Binding-site contacts:
Ligand atom C2 contacts residue ASP61 of chain 1.B at 3.5 Å.
Ligand atom O2 contacts residue ASP61 of chain 1.B at 2.9 Å (salt-bridge).
Ligand atom O3 contacts residue ALA126 of chain 1.B at 3.1 Å.
Ligand atom O2 contacts residue ASN64 of chain 1.B at 3.9 Å.
Ligand atom C1 contacts residue TRP112 of chain 1.B at 3.8 Å (hydrophobic).
Ligand atom O5 contacts residue TRP112 of chain 1.B at 3.9 Å.
Ligand atom C5 contacts residue ARG68 of chain 1.B at 3.6 Å.
Ligand atom O2 contacts residue HIS256 of chain 1.B at 3.4 Å.
Ligand atom C5 contacts residue TRP112 of chain 1.B at 3.5 Å (hydrophobic).
Ligand atom O5 contacts residue SER264 of chain 1.B at 3.8 Å.
Ligand atom C1 contacts residue HIS321 of chain 1.B at 3.5 Å.
Ligand atom O3 contacts residue ASP61 of chain 1.B at 2.9 Å (salt-bridge).
Ligand atom C3 contacts residue TRP112 of chain 1.B at 3.9 Å (hydrophobic).
Ligand atom O3 contacts residue ASP128 of chain 1.B at 2.7 Å (salt-bridge).
Ligand atom O1 contacts residue LEU320 of chain 1.B at 3.9 Å.
Ligand atom O4 contacts residue TYR197 of chain 1.B at 3.9 Å.
Ligand atom O2 contacts residue TRP112 of chain 1.B at 3.8 Å.
Ligand atom C1 contacts residue TYR361 of chain 1.B at 3.9 Å (hydrophobic).
Ligand atom O3 contacts residue TYR197 of chain 1.B at 3.8 Å.
Ligand atom C2 contacts residue ASP128 of chain 1.B at 3.8 Å.
Ligand atom O2 contacts residue ASP128 of chain 1.B at 2.8 Å (salt-bridge).
Ligand atom C3 contacts residue ASP128 of chain 1.B at 3.8 Å.
Ligand atom O5 contacts residue ALA126 of chain 1.B at 3.5 Å.
Ligand atom O2 contacts residue TYR360 of chain 1.B at 3.8 Å.
Ligand atom C5 contacts residue ARG68 of chain 1.B at 3.9 Å.
Ligand atom C4 contacts residue TRP112 of chain 1.B at 3.8 Å (hydrophobic).
Ligand atom C4 contacts residue TRP112 of chain 1.B at 3.8 Å (hydrophobic).
Ligand atom C3 contacts residue ASP61 of chain 1.B at 3.8 Å.
Ligand atom O2 contacts residue TYR361 of chain 1.B at 3.9 Å.
Ligand atom O2 contacts residue ALA70 of chain 1.B at 3.8 Å.
Ligand atom O3 contacts residue ARG68 of chain 1.B at 3.1 Å (salt-bridge).
Ligand atom C5 contacts residue PRO125 of chain 1.B at 3.6 Å (hydrophobic).
Ligand atom C5 contacts residue ASP265 of chain 1.B at 3.6 Å.
Ligand atom O4 contacts residue ILE187 of chain 1.B at 3.9 Å.
Ligand atom O1 contacts residue HIS321 of chain 1.B at 2.7 Å (h-bond).
Ligand atom C3 contacts residue TYR197 of chain 1.B at 3.7 Å (hydrophobic).
Ligand atom O5 contacts residue ARG68 of chain 1.B at 3.2 Å (salt-bridge).
Ligand atom O5 contacts residue ARG68 of chain 1.B at 3.1 Å (salt-bridge).
Ligand atom C4 contacts residue ILE187 of chain 1.B at 3.7 Å (hydrophobic).
Ligand atom O3 contacts residue TYR360 of chain 1.B at 3.8 Å.

Sequence of chain 1.B:
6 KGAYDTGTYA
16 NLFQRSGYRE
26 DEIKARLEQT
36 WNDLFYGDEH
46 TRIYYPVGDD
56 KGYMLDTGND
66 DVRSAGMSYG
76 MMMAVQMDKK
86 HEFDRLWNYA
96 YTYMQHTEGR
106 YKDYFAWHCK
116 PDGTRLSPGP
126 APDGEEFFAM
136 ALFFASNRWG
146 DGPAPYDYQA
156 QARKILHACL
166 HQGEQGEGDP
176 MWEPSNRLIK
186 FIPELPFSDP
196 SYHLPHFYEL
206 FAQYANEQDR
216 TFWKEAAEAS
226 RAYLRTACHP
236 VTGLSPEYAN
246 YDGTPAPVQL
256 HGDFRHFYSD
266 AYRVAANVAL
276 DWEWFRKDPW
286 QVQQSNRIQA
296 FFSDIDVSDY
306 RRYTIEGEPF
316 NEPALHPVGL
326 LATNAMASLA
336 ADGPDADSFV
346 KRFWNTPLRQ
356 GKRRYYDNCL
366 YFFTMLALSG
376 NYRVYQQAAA

The small molecule below binds the protein below.
Small molecule (SMILES): OC[C@@H]1O[C@@H](O[C@H]2[C@H](O[C@@H]3CO[C@@H](O[C@@H]4CO[C@@H](O)[C@H](O)[C@H]4O)[C@H](O)[C@H]3O)OC[C@@H](O)[C@@H]2O)[C@H](O)[C@H]1O